Binding-site contacts:
Ligand atom C8 contacts residue ASN154 of chain 40.E at 4.0 Å.
Ligand atom C3 contacts residue ASN154 of chain 40.E at 3.8 Å.
Ligand atom C2 contacts residue ASN154 of chain 40.E at 2.5 Å.
Ligand atom C5 contacts residue ASN154 of chain 40.E at 3.6 Å.
Ligand atom C1 contacts residue SER157 of chain 40.E at 4.2 Å.
Ligand atom O5 contacts residue SER157 of chain 40.E at 3.9 Å.
Ligand atom C1 contacts residue SER156 of chain 40.E at 4.5 Å.
Ligand atom O5 contacts residue ASN154 of chain 40.E at 2.4 Å (h-bond).
Ligand atom O7 contacts residue ASN154 of chain 40.E at 4.0 Å.
Ligand atom C7 contacts residue ASN154 of chain 40.E at 3.6 Å.
Ligand atom C1 contacts residue ASN154 of chain 40.E at 1.4 Å.
Ligand atom N2 contacts residue ASN154 of chain 40.E at 2.9 Å (h-bond).
Ligand atom C4 contacts residue ASN154 of chain 40.E at 4.2 Å.

Sequence of chain 40.E:
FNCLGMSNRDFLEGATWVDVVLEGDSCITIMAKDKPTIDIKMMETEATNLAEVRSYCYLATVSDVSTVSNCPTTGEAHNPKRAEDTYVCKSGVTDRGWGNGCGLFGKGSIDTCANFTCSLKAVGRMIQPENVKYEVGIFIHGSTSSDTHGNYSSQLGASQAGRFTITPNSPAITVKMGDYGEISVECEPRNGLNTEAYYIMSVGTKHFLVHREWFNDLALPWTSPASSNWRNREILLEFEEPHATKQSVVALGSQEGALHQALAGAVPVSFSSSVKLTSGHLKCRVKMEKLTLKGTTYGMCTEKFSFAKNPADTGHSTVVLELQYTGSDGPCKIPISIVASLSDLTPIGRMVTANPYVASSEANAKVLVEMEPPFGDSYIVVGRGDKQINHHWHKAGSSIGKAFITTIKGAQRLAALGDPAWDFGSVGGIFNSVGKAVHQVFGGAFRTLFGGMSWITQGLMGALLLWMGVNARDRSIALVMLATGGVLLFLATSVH

This protein binds this small molecule.
Small molecule (SMILES): CC(=O)N[C@@H]1[C@@H](O)[C@H](O)[C@@H](CO)O[C@H]1O